A protein and the small-molecule ligand that binds it are described below.
Small molecule (SMILES): C[C@@H](O[C@@H]1[C@@H](N)[C@H](O)O[C@H](CO)[C@H]1O)C(=O)O

Sequence of chain 1.A:
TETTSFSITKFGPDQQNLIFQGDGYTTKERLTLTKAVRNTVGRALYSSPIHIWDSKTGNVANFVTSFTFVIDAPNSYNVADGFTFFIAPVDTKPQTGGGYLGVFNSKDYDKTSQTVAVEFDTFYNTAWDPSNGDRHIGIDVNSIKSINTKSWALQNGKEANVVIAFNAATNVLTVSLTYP

Sequence of chain 1.B:
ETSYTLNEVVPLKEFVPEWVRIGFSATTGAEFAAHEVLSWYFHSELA

Binding-site contacts:
Ligand atom C6 contacts residue GLU31 of chain 1.B at 3.6 Å.
Ligand atom C2 contacts residue ALA30 of chain 1.B at 4.3 Å (hydrophobic).
Ligand atom C3 contacts residue ASN125 of chain 1.A at 3.9 Å.
Ligand atom O6 contacts residue ALA30 of chain 1.B at 3.1 Å (h-bond).
Ligand atom C4 contacts residue GLY98 of chain 1.A at 4.1 Å.
Ligand atom O6 contacts residue ALA80 of chain 1.A at 3.4 Å.
Ligand atom C5 contacts residue ASP81 of chain 1.A at 4.1 Å.
Ligand atom C9 contacts residue TYR100 of chain 1.A at 3.5 Å (hydrophobic).
Ligand atom O5 contacts residue GLY29 of chain 1.B at 4.0 Å.
Ligand atom C4 contacts residue ASN125 of chain 1.A at 3.9 Å.
Ligand atom O3 contacts residue GLY98 of chain 1.A at 3.6 Å.
Ligand atom C9 contacts residue GLY98 of chain 1.A at 4.2 Å.
Ligand atom C6 contacts residue ASP81 of chain 1.A at 3.7 Å.
Ligand atom O4 contacts residue PHE123 of chain 1.A at 3.3 Å.
Ligand atom O6 contacts residue THR28 of chain 1.B at 4.1 Å.
Ligand atom C9 contacts residue GLY99 of chain 1.A at 3.7 Å.
Ligand atom C4 contacts residue GLY99 of chain 1.A at 3.6 Å.
Ligand atom O4 contacts residue GLY99 of chain 1.A at 3.3 Å (h-bond).
Ligand atom O4 contacts residue ASN125 of chain 1.A at 2.8 Å (h-bond).
Ligand atom C4 contacts residue ASP81 of chain 1.A at 3.5 Å.
Ligand atom O4 contacts residue ASP81 of chain 1.A at 2.8 Å (salt-bridge).
Ligand atom C4 contacts residue PHE123 of chain 1.A at 4.2 Å (hydrophobic).
Ligand atom C3 contacts residue GLY99 of chain 1.A at 3.8 Å.
Ligand atom C7 contacts residue GLY99 of chain 1.A at 3.8 Å.
Ligand atom O6 contacts residue GLU31 of chain 1.B at 3.1 Å (salt-bridge).
Ligand atom O4 contacts residue GLY98 of chain 1.A at 4.1 Å.
Ligand atom C1 contacts residue ALA30 of chain 1.B at 4.1 Å (hydrophobic).
Ligand atom O3 contacts residue ASN125 of chain 1.A at 4.0 Å.
Ligand atom C6 contacts residue ALA80 of chain 1.A at 3.6 Å (hydrophobic).
Ligand atom C6 contacts residue PHE123 of chain 1.A at 3.9 Å (hydrophobic).
Ligand atom C5 contacts residue ALA30 of chain 1.B at 4.0 Å (hydrophobic).
Ligand atom C9 contacts residue GLY97 of chain 1.A at 3.8 Å.
Ligand atom C6 contacts residue ALA30 of chain 1.B at 3.8 Å (hydrophobic).
Ligand atom O3 contacts residue GLY99 of chain 1.A at 3.0 Å (h-bond).
Ligand atom O6 contacts residue GLY29 of chain 1.B at 3.1 Å (h-bond).
Ligand atom O1 contacts residue ALA30 of chain 1.B at 3.9 Å.
Ligand atom O6 contacts residue ASP81 of chain 1.A at 2.9 Å (salt-bridge).
Ligand atom C5 contacts residue PHE123 of chain 1.A at 3.7 Å (hydrophobic).
Ligand atom C3 contacts residue GLY98 of chain 1.A at 4.2 Å.
Ligand atom O5 contacts residue ALA30 of chain 1.B at 3.1 Å (h-bond).